Binding-site contacts:
Ligand atom C8 contacts residue GLU62 of chain 3.A at 3.5 Å.
Ligand atom N2 contacts residue ASN63 of chain 3.A at 3.0 Å (h-bond).
Ligand atom O5 contacts residue TYR94 of chain 3.A at 3.1 Å (h-bond).
Ligand atom O6 contacts residue TYR94 of chain 3.A at 3.1 Å (h-bond).
Ligand atom O5 contacts residue ASN63 of chain 3.A at 2.3 Å (h-bond).
Ligand atom C5 contacts residue ASN63 of chain 3.A at 3.6 Å.
Ligand atom C1 contacts residue TYR94 of chain 3.A at 4.1 Å (hydrophobic).
Ligand atom C5 contacts residue TYR94 of chain 3.A at 4.1 Å (hydrophobic).
Ligand atom C3 contacts residue ASN63 of chain 3.A at 3.8 Å.
Ligand atom C6 contacts residue TYR94 of chain 3.A at 3.9 Å (hydrophobic).
Ligand atom O7 contacts residue ASN63 of chain 3.A at 3.5 Å (h-bond).
Ligand atom C1 contacts residue ASN63 of chain 3.A at 1.4 Å.
Ligand atom C2 contacts residue ASN63 of chain 3.A at 2.5 Å.
Ligand atom C4 contacts residue ASN63 of chain 3.A at 4.2 Å.
Ligand atom C7 contacts residue ASN63 of chain 3.A at 3.5 Å.

This small molecule binds to this protein.
Small molecule (SMILES): CC(=O)N[C@@H]1[C@@H](O)[C@H](O)[C@@H](CO)O[C@H]1O

Sequence of chain 3.A:
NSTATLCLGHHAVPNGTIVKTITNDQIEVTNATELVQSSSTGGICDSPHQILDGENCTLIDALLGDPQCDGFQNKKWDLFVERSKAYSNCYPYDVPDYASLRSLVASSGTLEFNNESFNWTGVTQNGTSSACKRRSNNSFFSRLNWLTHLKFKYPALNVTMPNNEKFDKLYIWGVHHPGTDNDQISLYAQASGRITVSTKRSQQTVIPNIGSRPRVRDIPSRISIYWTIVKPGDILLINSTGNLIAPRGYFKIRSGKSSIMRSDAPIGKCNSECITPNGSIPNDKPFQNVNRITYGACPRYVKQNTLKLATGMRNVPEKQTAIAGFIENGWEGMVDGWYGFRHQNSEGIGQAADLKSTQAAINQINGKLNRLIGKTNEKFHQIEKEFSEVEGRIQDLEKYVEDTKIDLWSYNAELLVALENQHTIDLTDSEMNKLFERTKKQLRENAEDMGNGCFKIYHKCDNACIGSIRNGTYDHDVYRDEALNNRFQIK